The protein below binds the small molecule below.
Small molecule (SMILES): NCCc1ccc(O)cc1

Sequence of chain 1.A:
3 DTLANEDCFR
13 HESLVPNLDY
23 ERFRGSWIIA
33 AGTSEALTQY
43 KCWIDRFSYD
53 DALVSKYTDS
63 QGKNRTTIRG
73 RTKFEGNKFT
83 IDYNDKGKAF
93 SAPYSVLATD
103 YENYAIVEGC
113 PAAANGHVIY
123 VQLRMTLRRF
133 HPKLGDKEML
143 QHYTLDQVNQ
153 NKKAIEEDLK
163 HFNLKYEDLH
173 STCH

Binding-site contacts:
Ligand atom C8 contacts residue LEU39 of chain 1.A at 3.6 Å (hydrophobic).
Ligand atom C1 contacts residue TRP45 of chain 1.A at 4.2 Å (hydrophobic).
Ligand atom C3 contacts residue TYR122 of chain 1.A at 3.6 Å (hydrophobic).
Ligand atom C3 contacts residue LEU39 of chain 1.A at 4.4 Å (hydrophobic).
Ligand atom N9 contacts residue SER57 of chain 1.A at 4.4 Å.
Ligand atom N9 contacts residue ASP47 of chain 1.A at 2.7 Å (salt-bridge).
Ligand atom C1 contacts residue ILE31 of chain 1.A at 4.0 Å (hydrophobic).
Ligand atom O10 contacts residue ILE31 of chain 1.A at 3.7 Å.
Ligand atom N9 contacts residue TRP45 of chain 1.A at 4.1 Å.
Ligand atom C5 contacts residue ILE31 of chain 1.A at 4.1 Å (hydrophobic).
Ligand atom C7 contacts residue TYR85 of chain 1.A at 4.1 Å (hydrophobic).
Ligand atom C2 contacts residue ILE31 of chain 1.A at 4.2 Å (hydrophobic).
Ligand atom O10 contacts residue LEU39 of chain 1.A at 3.6 Å.
Ligand atom C4 contacts residue TYR85 of chain 1.A at 4.4 Å (hydrophobic).
Ligand atom C4 contacts residue TYR96 of chain 1.A at 3.7 Å (hydrophobic).
Ligand atom C7 contacts residue ASP47 of chain 1.A at 3.2 Å.
Ligand atom N9 contacts residue TYR122 of chain 1.A at 4.3 Å.
Ligand atom O10 contacts residue THR174 of chain 1.A at 4.4 Å.
Ligand atom N9 contacts residue TYR85 of chain 1.A at 3.1 Å (h-bond).
Ligand atom C5 contacts residue TRP45 of chain 1.A at 3.5 Å (hydrophobic).
Ligand atom C6 contacts residue TYR122 of chain 1.A at 3.7 Å (hydrophobic).
Ligand atom C6 contacts residue ILE31 of chain 1.A at 3.7 Å (hydrophobic).
Ligand atom C5 contacts residue LEU39 of chain 1.A at 4.2 Å (hydrophobic).
Ligand atom C4 contacts residue PHE92 of chain 1.A at 4.2 Å (hydrophobic).
Ligand atom N9 contacts residue ILE83 of chain 1.A at 3.5 Å.
Ligand atom C2 contacts residue TRP45 of chain 1.A at 3.5 Å (hydrophobic).
Ligand atom C7 contacts residue TRP45 of chain 1.A at 3.6 Å (hydrophobic).
Ligand atom C6 contacts residue LEU39 of chain 1.A at 3.6 Å (hydrophobic).
Ligand atom C2 contacts residue PHE92 of chain 1.A at 4.0 Å (hydrophobic).
Ligand atom C7 contacts residue TYR122 of chain 1.A at 4.0 Å (hydrophobic).
Ligand atom C1 contacts residue PHE92 of chain 1.A at 4.4 Å (hydrophobic).
Ligand atom C7 contacts residue ILE31 of chain 1.A at 3.8 Å (hydrophobic).
Ligand atom C3 contacts residue ILE31 of chain 1.A at 3.8 Å (hydrophobic).
Ligand atom C8 contacts residue ILE31 of chain 1.A at 3.9 Å (hydrophobic).
Ligand atom C4 contacts residue TRP45 of chain 1.A at 4.0 Å (hydrophobic).